Binding-site contacts:
Ligand atom C18 contacts residue GLN180 of chain 2.E at 3.3 Å.
Ligand atom C11 contacts residue TYR131 of chain 2.F at 3.2 Å (hydrophobic).
Ligand atom C36 contacts residue GLN68 of chain 2.F at 3.3 Å.
Ligand atom C12 contacts residue TYR131 of chain 2.F at 3.4 Å (hydrophobic).
Ligand atom F26 contacts residue ILE74 of chain 2.F at 3.3 Å.
Ligand atom O59 contacts residue THR55 of chain 2.F at 3.3 Å.
Ligand atom F53 contacts residue ARG174 of chain 2.E at 3.3 Å.
Ligand atom F63 contacts residue GLN180 of chain 2.E at 3.3 Å.
Ligand atom O29 contacts residue GLN180 of chain 2.E at 3.4 Å (h-bond).
Ligand atom F42 contacts residue ARG174 of chain 2.E at 3.2 Å.
Ligand atom F27 contacts residue MET67 of chain 2.F at 3.1 Å.
Ligand atom F42 contacts residue GLN64 of chain 2.F at 3.4 Å.
Ligand atom O50 contacts residue GLN180 of chain 2.E at 3.2 Å.
Ligand atom N17 contacts residue LYS71 of chain 2.F at 3.4 Å.
Ligand atom F41 contacts residue LYS71 of chain 2.F at 2.9 Å.
Ligand atom C16 contacts residue LYS71 of chain 2.F at 3.3 Å.
Ligand atom N34 contacts residue ARG174 of chain 2.E at 3.4 Å.
Ligand atom O29 contacts residue LYS71 of chain 2.F at 2.8 Å (salt-bridge).
Ligand atom F52 contacts residue LYS183 of chain 2.E at 3.2 Å.
Ligand atom C45 contacts residue ASN58 of chain 2.F at 3.4 Å.
Ligand atom O59 contacts residue ASN58 of chain 2.F at 2.8 Å (h-bond).
Ligand atom C39 contacts residue GLN64 of chain 2.F at 3.4 Å.
Ligand atom C58 contacts residue THR55 of chain 2.F at 3.3 Å.
Ligand atom F52 contacts residue GLN180 of chain 2.E at 3.0 Å.
Ligand atom O50 contacts residue LYS71 of chain 2.F at 3.2 Å (salt-bridge).
Ligand atom N06 contacts residue ASN58 of chain 2.F at 2.9 Å (h-bond).
Ligand atom F64 contacts residue LEU173 of chain 2.E at 3.3 Å.
Ligand atom C21 contacts residue ASN58 of chain 2.F at 3.3 Å.
Ligand atom F53 contacts residue LEU173 of chain 2.E at 3.3 Å.
Ligand atom F26 contacts residue LYS71 of chain 2.F at 3.2 Å.
Ligand atom F64 contacts residue TYR170 of chain 2.E at 3.2 Å.
Ligand atom C23 contacts residue MET67 of chain 2.F at 3.4 Å (hydrophobic).
Ligand atom F27 contacts residue LEU57 of chain 2.F at 3.1 Å.
Ligand atom C44 contacts residue ASN58 of chain 2.F at 3.2 Å.
Ligand atom O51 contacts residue ASN75 of chain 2.F at 2.8 Å (h-bond).
Ligand atom C08 contacts residue THR108 of chain 2.F at 3.4 Å.
Ligand atom C12 contacts residue ASN54 of chain 2.F at 3.3 Å.
Ligand atom N43 contacts residue ASN58 of chain 2.F at 2.8 Å (h-bond).
Ligand atom N33 contacts residue ARG174 of chain 2.E at 3.3 Å.
Ligand atom O50 contacts residue ASN184 of chain 2.E at 2.8 Å (h-bond).

The protein below binds the small molecule below.
Small molecule (SMILES): CC(C)(C#Cc1ccc(-c2ccc(Cl)c3c(NS(C)(=O)=O)nn(CC(F)(F)F)c23)c([C@H](Cc2cc(F)cc(F)c2)NC(=O)Cn2nc(C(F)(F)F)c3c2C(F)(F)[C@@H]2C[C@H]32)n1)S(C)(=O)=O

Sequence of chain 2.E:
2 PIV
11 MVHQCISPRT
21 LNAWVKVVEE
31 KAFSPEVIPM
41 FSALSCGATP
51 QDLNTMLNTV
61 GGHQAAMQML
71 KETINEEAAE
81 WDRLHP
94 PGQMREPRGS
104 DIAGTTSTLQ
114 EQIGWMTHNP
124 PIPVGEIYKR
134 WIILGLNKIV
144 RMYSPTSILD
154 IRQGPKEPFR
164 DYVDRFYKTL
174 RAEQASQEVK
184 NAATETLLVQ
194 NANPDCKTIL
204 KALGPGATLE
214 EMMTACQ

Sequence of chain 2.F:
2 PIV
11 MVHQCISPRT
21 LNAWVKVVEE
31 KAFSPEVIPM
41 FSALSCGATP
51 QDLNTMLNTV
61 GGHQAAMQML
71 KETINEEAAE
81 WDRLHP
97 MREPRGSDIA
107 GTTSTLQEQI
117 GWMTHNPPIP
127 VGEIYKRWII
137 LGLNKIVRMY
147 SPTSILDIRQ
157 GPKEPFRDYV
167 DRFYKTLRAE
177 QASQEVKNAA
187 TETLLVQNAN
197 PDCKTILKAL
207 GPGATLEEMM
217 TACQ